Sequence of chain 1.A:
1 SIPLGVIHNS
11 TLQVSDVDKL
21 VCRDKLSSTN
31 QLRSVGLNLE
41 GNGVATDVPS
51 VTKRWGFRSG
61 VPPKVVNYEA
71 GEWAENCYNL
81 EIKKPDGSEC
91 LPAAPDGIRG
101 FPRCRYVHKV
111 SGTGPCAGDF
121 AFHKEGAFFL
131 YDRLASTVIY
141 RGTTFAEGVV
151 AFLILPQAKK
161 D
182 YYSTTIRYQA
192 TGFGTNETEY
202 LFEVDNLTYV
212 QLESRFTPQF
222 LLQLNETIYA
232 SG

The small molecule below binds the protein below.
Small molecule (SMILES): CC(=O)N[C@@H]1[C@@H](O)[C@H](O)[C@@H](CO)O[C@H]1O

Binding-site contacts:
Ligand atom C7 contacts residue ASN9 of chain 1.A at 3.1 Å.
Ligand atom O7 contacts residue ASN9 of chain 1.A at 2.9 Å (h-bond).
Ligand atom C8 contacts residue ASN9 of chain 1.A at 4.3 Å.
Ligand atom C4 contacts residue ASN9 of chain 1.A at 4.2 Å.
Ligand atom N2 contacts residue ASN9 of chain 1.A at 2.9 Å (h-bond).
Ligand atom C5 contacts residue ASN9 of chain 1.A at 3.6 Å.
Ligand atom O5 contacts residue ASN9 of chain 1.A at 2.3 Å (h-bond).
Ligand atom C2 contacts residue ASN9 of chain 1.A at 2.5 Å.
Ligand atom C3 contacts residue ASN9 of chain 1.A at 3.8 Å.
Ligand atom C1 contacts residue ASN9 of chain 1.A at 1.4 Å.